Binding-site contacts:
Ligand atom C3 contacts residue ASN789 of chain 1.A at 3.8 Å.
Ligand atom C5 contacts residue ARG787 of chain 1.A at 3.6 Å.
Ligand atom C7 contacts residue ASN789 of chain 1.A at 3.4 Å.
Ligand atom O5 contacts residue ARG787 of chain 1.A at 4.3 Å.
Ligand atom O7 contacts residue HIS771 of chain 1.A at 4.1 Å.
Ligand atom C8 contacts residue ASN789 of chain 1.A at 4.1 Å.
Ligand atom C4 contacts residue ASN789 of chain 1.A at 4.2 Å.
Ligand atom C5 contacts residue SER800 of chain 1.A at 4.0 Å.
Ligand atom O5 contacts residue SER800 of chain 1.A at 3.2 Å (h-bond).
Ligand atom O7 contacts residue ARG787 of chain 1.A at 3.9 Å.
Ligand atom C1 contacts residue SER800 of chain 1.A at 4.2 Å.
Ligand atom O4 contacts residue ARG787 of chain 1.A at 3.6 Å (salt-bridge).
Ligand atom O6 contacts residue GLU802 of chain 1.A at 4.1 Å.
Ligand atom C6 contacts residue SER800 of chain 1.A at 3.6 Å.
Ligand atom O6 contacts residue ARG787 of chain 1.A at 2.9 Å (salt-bridge).
Ligand atom C8 contacts residue HIS771 of chain 1.A at 3.5 Å.
Ligand atom C6 contacts residue ARG787 of chain 1.A at 3.8 Å.
Ligand atom C5 contacts residue ASN789 of chain 1.A at 3.7 Å.
Ligand atom C4 contacts residue ARG787 of chain 1.A at 4.1 Å.
Ligand atom O5 contacts residue ASN789 of chain 1.A at 2.4 Å (h-bond).
Ligand atom C2 contacts residue ASN789 of chain 1.A at 2.5 Å.
Ligand atom O7 contacts residue ASN789 of chain 1.A at 3.9 Å.
Ligand atom C7 contacts residue HIS771 of chain 1.A at 4.1 Å.
Ligand atom C1 contacts residue ASN789 of chain 1.A at 1.4 Å.
Ligand atom N2 contacts residue ASN789 of chain 1.A at 3.0 Å (h-bond).

This small molecule binds to this protein.
Small molecule (SMILES): CC(=O)N[C@@H]1[C@@H](O)[C@H](O)[C@@H](CO)O[C@H]1O

Sequence of chain 1.A:
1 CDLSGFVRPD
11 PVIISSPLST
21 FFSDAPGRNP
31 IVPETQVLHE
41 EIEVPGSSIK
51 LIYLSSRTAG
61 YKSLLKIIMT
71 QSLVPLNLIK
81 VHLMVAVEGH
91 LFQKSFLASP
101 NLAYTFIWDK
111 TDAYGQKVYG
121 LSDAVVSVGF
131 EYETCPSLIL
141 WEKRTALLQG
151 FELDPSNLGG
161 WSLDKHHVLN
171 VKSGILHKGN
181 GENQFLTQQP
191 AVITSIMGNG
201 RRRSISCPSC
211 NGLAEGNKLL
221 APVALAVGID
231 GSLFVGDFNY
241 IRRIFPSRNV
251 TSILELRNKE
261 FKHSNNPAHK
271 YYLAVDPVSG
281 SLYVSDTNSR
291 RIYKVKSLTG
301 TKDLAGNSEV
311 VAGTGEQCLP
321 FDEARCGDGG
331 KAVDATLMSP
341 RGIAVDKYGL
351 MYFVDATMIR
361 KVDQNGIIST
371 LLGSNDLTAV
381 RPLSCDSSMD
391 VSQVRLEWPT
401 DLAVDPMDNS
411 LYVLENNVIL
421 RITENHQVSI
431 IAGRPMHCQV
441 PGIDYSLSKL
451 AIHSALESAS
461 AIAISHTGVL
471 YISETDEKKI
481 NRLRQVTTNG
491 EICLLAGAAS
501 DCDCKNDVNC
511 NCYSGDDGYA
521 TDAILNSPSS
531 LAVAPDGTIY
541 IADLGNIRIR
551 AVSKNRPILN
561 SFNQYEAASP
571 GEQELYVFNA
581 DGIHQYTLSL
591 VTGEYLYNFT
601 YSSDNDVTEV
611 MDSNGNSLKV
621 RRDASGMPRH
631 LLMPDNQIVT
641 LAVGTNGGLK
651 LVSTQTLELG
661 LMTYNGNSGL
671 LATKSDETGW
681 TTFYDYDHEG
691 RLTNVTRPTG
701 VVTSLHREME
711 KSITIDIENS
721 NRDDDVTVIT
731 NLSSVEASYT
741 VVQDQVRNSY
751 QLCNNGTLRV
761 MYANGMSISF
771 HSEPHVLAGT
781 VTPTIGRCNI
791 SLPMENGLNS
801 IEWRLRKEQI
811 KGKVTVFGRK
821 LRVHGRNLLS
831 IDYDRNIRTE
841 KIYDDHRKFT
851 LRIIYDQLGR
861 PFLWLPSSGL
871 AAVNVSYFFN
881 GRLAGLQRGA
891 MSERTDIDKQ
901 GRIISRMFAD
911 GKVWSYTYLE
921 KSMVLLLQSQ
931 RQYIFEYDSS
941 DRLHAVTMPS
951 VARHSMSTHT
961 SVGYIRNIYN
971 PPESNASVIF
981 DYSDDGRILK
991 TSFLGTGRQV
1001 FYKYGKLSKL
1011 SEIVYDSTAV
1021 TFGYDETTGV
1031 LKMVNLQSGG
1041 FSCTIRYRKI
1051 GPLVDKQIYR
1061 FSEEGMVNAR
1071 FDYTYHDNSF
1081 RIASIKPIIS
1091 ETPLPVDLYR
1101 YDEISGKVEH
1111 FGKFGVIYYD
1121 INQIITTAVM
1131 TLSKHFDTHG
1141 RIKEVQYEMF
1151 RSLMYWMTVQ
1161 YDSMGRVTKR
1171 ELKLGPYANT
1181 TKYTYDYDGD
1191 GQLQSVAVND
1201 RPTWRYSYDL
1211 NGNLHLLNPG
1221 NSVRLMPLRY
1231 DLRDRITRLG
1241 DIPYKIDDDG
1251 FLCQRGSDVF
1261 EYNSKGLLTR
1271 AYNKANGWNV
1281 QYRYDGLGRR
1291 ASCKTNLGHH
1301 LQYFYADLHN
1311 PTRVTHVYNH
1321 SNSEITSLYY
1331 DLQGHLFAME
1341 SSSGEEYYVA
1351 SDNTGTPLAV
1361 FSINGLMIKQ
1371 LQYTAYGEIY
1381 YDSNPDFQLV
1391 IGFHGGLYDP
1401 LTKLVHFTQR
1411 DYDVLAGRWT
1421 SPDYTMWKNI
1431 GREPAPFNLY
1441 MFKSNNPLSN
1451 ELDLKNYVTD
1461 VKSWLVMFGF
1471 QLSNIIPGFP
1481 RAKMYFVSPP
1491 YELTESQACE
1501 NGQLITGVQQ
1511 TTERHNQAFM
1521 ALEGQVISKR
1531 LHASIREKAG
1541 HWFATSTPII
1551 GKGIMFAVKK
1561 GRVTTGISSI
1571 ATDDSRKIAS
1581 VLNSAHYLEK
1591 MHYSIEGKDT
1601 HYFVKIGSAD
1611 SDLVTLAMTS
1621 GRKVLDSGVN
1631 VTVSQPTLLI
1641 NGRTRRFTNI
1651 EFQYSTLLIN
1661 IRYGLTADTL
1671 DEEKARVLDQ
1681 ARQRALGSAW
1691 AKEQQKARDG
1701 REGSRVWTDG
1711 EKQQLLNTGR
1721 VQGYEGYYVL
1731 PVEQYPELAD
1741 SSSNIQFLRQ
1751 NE